Sequence of chain 1.C:
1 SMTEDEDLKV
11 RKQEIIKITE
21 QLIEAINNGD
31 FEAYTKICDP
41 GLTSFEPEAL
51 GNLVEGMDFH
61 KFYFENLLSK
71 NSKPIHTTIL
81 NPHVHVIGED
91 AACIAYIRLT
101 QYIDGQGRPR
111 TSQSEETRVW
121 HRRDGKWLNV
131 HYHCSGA

The small molecule below binds the protein below.
Small molecule (SMILES): NCC(=O)O

Binding-site contacts:
Ligand atom O contacts residue ILE26 of chain 1.C at 4.4 Å.
Ligand atom CA contacts residue HIS60 of chain 1.C at 4.5 Å.
Ligand atom OXT contacts residue TYR132 of chain 1.C at 4.3 Å.
Ligand atom OXT contacts residue HIS60 of chain 1.C at 4.4 Å.
Ligand atom C contacts residue HIS60 of chain 1.C at 4.0 Å.
Ligand atom O contacts residue PHE64 of chain 1.C at 4.2 Å.
Ligand atom N contacts residue HIS60 of chain 1.C at 4.0 Å.
Ligand atom N contacts residue TYR63 of chain 1.C at 4.4 Å.
Ligand atom N contacts residue GLU46 of chain 1.C at 2.7 Å (salt-bridge).
Ligand atom CA contacts residue GLU46 of chain 1.C at 4.1 Å.
Ligand atom C contacts residue ILE26 of chain 1.C at 4.4 Å (hydrophobic).
Ligand atom OXT contacts residue ILE26 of chain 1.C at 3.7 Å.
Ligand atom O contacts residue HIS60 of chain 1.C at 3.6 Å.